Sequence of chain 1.B:
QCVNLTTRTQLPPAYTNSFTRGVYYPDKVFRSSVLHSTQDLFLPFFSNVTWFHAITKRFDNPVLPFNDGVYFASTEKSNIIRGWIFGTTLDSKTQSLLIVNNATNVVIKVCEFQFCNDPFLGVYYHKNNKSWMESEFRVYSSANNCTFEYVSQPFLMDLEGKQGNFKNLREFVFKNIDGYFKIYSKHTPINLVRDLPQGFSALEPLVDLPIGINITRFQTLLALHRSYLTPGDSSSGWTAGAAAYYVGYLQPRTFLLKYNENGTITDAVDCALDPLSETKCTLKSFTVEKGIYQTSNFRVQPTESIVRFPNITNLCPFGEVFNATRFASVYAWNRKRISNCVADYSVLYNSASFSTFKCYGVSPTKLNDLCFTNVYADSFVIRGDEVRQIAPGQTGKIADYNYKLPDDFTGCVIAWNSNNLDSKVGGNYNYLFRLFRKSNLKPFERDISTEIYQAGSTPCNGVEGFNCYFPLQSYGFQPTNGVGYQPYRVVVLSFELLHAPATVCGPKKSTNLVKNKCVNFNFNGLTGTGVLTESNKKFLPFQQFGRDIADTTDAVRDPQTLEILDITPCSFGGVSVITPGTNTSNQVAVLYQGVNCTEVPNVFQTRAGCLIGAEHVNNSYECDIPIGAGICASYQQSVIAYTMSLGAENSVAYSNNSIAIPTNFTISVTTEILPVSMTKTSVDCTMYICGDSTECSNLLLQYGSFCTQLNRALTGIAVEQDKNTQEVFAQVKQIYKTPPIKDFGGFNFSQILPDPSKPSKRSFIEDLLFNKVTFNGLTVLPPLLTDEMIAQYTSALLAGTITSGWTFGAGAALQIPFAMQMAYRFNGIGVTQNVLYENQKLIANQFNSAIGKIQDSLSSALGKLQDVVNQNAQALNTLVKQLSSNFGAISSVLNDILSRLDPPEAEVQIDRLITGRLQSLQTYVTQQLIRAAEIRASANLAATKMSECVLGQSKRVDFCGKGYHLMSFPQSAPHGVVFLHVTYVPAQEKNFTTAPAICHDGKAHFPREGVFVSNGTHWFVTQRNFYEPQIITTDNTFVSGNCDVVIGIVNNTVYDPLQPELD

Sequence of chain 1.C:
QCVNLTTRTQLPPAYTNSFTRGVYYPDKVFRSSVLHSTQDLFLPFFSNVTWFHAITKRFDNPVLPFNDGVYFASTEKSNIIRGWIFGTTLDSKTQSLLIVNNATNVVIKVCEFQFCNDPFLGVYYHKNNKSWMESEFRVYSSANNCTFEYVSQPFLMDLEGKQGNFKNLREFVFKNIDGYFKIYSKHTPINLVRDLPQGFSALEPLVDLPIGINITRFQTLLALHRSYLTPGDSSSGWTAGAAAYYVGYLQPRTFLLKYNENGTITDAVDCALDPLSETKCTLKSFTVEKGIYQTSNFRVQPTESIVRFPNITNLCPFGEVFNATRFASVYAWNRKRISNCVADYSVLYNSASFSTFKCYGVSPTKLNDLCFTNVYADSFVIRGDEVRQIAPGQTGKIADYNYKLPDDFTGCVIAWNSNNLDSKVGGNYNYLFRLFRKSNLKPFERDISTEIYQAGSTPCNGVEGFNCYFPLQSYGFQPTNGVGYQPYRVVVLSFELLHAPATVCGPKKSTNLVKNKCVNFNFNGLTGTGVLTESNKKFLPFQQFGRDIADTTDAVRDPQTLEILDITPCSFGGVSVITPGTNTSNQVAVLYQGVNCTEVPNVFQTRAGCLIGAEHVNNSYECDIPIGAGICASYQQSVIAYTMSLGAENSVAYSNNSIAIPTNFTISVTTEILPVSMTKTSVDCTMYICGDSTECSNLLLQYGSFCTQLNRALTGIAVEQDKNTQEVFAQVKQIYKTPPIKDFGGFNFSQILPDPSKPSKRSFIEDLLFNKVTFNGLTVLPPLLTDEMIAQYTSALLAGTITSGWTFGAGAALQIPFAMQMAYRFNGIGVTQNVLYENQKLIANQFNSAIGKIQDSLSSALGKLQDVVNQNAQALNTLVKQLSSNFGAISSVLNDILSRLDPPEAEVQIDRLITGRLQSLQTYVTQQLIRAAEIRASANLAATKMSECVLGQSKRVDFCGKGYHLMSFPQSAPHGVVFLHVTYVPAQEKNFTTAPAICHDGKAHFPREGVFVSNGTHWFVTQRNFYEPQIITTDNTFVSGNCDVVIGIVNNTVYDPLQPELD

Binding-site contacts:
Ligand atom C3 contacts residue ASN738 of chain 1.B at 3.8 Å.
Ligand atom C2 contacts residue ASN738 of chain 1.B at 2.4 Å.
Ligand atom C1 contacts residue ASN738 of chain 1.B at 1.4 Å.
Ligand atom O5 contacts residue ASN738 of chain 1.B at 2.4 Å (h-bond).
Ligand atom C4 contacts residue ASN738 of chain 1.B at 4.2 Å.
Ligand atom C5 contacts residue ASN738 of chain 1.B at 3.7 Å.
Ligand atom N2 contacts residue ASN738 of chain 1.B at 2.8 Å (h-bond).
Ligand atom C8 contacts residue ILE1159 of chain 1.B at 4.3 Å (hydrophobic).
Ligand atom O5 contacts residue ASP825 of chain 1.C at 4.0 Å.
Ligand atom C7 contacts residue ASN738 of chain 1.B at 3.4 Å.
Ligand atom O7 contacts residue ILE1159 of chain 1.B at 4.2 Å.
Ligand atom O7 contacts residue ASN738 of chain 1.B at 3.6 Å.
Ligand atom C8 contacts residue ASN738 of chain 1.B at 4.5 Å.
Ligand atom C8 contacts residue GLY1160 of chain 1.B at 3.5 Å.

The protein below binds the small molecule below.
Small molecule (SMILES): CC(=O)N[C@@H]1[C@@H](O)[C@H](O)[C@@H](CO)O[C@H]1O